Binding-site contacts:
Ligand atom O2G contacts residue THR182 of chain 1.B at 3.2 Å (h-bond).
Ligand atom O2B contacts residue LEU105 of chain 1.B at 3.7 Å.
Ligand atom PB contacts residue GLY106 of chain 1.B at 3.7 Å.
Ligand atom N3B contacts residue GLY104 of chain 1.B at 3.6 Å (h-bond).
Ligand atom C6 contacts residue ASN111 of chain 1.B at 3.4 Å.
Ligand atom N1 contacts residue LYS97 of chain 1.B at 2.9 Å (salt-bridge).
Ligand atom N7 contacts residue ASN66 of chain 1.B at 3.5 Å.
Ligand atom O1A contacts residue GLY108 of chain 1.B at 2.9 Å (h-bond).
Ligand atom N6 contacts residue ASN66 of chain 1.B at 3.0 Å (h-bond).
Ligand atom O2B contacts residue GLY106 of chain 1.B at 3.1 Å (h-bond).
Ligand atom O2A contacts residue GLY108 of chain 1.B at 3.0 Å (h-bond).
Ligand atom O1A contacts residue GLY107 of chain 1.B at 3.5 Å (h-bond).
Ligand atom C5' contacts residue GLY108 of chain 1.B at 3.5 Å.
Ligand atom C2 contacts residue LYS97 of chain 1.B at 3.2 Å.
Ligand atom N1 contacts residue GLY108 of chain 1.B at 3.6 Å.
Ligand atom O1B contacts residue LEU105 of chain 1.B at 3.7 Å.
Ligand atom PA contacts residue GLY108 of chain 1.B at 3.4 Å.
Ligand atom O1A contacts residue SER109 of chain 1.B at 2.7 Å (h-bond).
Ligand atom O1A contacts residue GLY106 of chain 1.B at 3.1 Å.
Ligand atom O1B contacts residue GLY103 of chain 1.B at 3.7 Å.
Ligand atom C2 contacts residue MET101 of chain 1.B at 3.4 Å (hydrophobic).
Ligand atom O1G contacts residue ILE180 of chain 1.B at 3.7 Å.
Ligand atom O1B contacts residue GLY104 of chain 1.B at 3.4 Å (h-bond).
Ligand atom C2 contacts residue GLY108 of chain 1.B at 3.6 Å.
Ligand atom N6 contacts residue ASN111 of chain 1.B at 2.9 Å (h-bond).
Ligand atom C8 contacts residue VAL61 of chain 1.B at 3.7 Å (hydrophobic).
Ligand atom O5' contacts residue ALA23 of chain 1.A at 3.4 Å.
Ligand atom O2A contacts residue GLY107 of chain 1.B at 3.6 Å (h-bond).
Ligand atom N7 contacts residue LEU67 of chain 1.B at 2.9 Å (h-bond).
Ligand atom C4' contacts residue ALA23 of chain 1.A at 3.6 Å (hydrophobic).
Ligand atom O2G contacts residue ALA23 of chain 1.A at 3.5 Å.
Ligand atom N1 contacts residue ASN111 of chain 1.B at 3.0 Å (h-bond).
Ligand atom O1G contacts residue PRO181 of chain 1.B at 3.5 Å.
Ligand atom C8 contacts residue LEU67 of chain 1.B at 3.5 Å (hydrophobic).
Ligand atom O1B contacts residue GLY106 of chain 1.B at 3.3 Å (h-bond).
Ligand atom O2B contacts residue GLY104 of chain 1.B at 3.2 Å.
Ligand atom O1G contacts residue THR182 of chain 1.B at 3.0 Å (h-bond).
Ligand atom N3 contacts residue MET101 of chain 1.B at 3.3 Å.
Ligand atom PB contacts residue GLY104 of chain 1.B at 3.7 Å.
Ligand atom O3G contacts residue ALA23 of chain 1.A at 3.7 Å.

This protein binds this small molecule.
Small molecule (SMILES): Nc1ncnc2c1ncn2[C@@H]1O[C@H](CO[P](=O)(O)O[P](=O)(O)NP(=O)(O)O)[C@@H](O)[C@H]1O

Sequence of chain 1.B:
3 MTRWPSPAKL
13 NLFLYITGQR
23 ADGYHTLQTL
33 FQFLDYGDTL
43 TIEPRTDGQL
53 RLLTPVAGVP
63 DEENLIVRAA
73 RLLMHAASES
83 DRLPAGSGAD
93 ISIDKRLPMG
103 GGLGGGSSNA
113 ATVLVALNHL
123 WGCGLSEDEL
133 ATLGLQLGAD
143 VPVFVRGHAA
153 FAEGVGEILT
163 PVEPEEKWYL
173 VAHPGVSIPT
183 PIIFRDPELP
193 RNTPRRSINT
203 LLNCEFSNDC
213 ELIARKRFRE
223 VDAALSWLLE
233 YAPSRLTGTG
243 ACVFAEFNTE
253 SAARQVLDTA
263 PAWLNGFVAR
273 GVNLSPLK

Sequence of chain 1.A:
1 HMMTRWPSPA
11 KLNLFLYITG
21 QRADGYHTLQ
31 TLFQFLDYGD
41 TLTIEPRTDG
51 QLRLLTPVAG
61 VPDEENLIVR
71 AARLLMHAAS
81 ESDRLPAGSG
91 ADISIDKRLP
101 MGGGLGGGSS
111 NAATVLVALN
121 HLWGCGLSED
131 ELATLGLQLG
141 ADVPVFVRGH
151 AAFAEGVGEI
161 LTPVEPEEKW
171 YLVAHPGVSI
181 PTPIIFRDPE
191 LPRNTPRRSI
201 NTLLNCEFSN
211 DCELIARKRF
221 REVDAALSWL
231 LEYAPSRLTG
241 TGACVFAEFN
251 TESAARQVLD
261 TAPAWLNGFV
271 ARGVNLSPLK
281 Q